Sequence of chain 4.H:
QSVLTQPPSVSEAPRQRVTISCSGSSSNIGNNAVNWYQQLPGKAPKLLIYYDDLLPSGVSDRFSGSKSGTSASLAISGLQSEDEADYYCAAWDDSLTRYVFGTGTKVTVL

A small-molecule ligand and the protein it binds are described below.
Small molecule (SMILES): CC(=O)N[C@H]1[C@H](O[C@H]2[C@H](O)[C@@H](NC(C)=O)CO[C@@H]2CO)O[C@H](CO)[C@@H](O)[C@@H]1O

Binding-site contacts:
Ligand atom O5 contacts residue LEU96 of chain 4.H at 4.5 Å.
Ligand atom O7 contacts residue HIS148 of chain 4.C at 4.0 Å.
Ligand atom N2 contacts residue SER95 of chain 4.H at 2.6 Å (h-bond).
Ligand atom C2 contacts residue MET151 of chain 4.C at 4.1 Å (hydrophobic).
Ligand atom O7 contacts residue MET151 of chain 4.C at 3.3 Å.
Ligand atom O7 contacts residue ASN154 of chain 4.C at 2.9 Å (h-bond).
Ligand atom C2 contacts residue ASN154 of chain 4.C at 4.0 Å.
Ligand atom O5 contacts residue MET151 of chain 4.C at 3.8 Å.
Ligand atom C7 contacts residue GLY150 of chain 4.C at 3.7 Å.
Ligand atom C8 contacts residue ASN154 of chain 4.C at 4.2 Å.
Ligand atom N2 contacts residue LEU96 of chain 4.H at 3.6 Å.
Ligand atom O4 contacts residue LEU96 of chain 4.H at 3.2 Å.
Ligand atom C7 contacts residue ASN154 of chain 4.C at 3.4 Å.
Ligand atom C3 contacts residue SER95 of chain 4.H at 3.2 Å.
Ligand atom C7 contacts residue MET151 of chain 4.C at 4.3 Å (hydrophobic).
Ligand atom C1 contacts residue LEU96 of chain 4.H at 3.9 Å (hydrophobic).
Ligand atom O7 contacts residue GLY150 of chain 4.C at 2.8 Å (h-bond).
Ligand atom C2 contacts residue SER95 of chain 4.H at 3.4 Å.
Ligand atom O3 contacts residue SER95 of chain 4.H at 3.2 Å (h-bond).
Ligand atom C7 contacts residue SER95 of chain 4.H at 3.5 Å.
Ligand atom C4 contacts residue LEU96 of chain 4.H at 4.3 Å (hydrophobic).
Ligand atom C1 contacts residue ASN154 of chain 4.C at 3.1 Å.
Ligand atom C1 contacts residue MET151 of chain 4.C at 3.6 Å (hydrophobic).
Ligand atom O3 contacts residue LEU96 of chain 4.H at 4.1 Å.
Ligand atom C8 contacts residue ASP94 of chain 4.H at 3.5 Å.
Ligand atom C1 contacts residue SER95 of chain 4.H at 3.6 Å.
Ligand atom N2 contacts residue ASN154 of chain 4.C at 3.9 Å.
Ligand atom C8 contacts residue SER95 of chain 4.H at 3.5 Å.
Ligand atom O5 contacts residue ASN154 of chain 4.C at 4.0 Å.
Ligand atom C2 contacts residue LEU96 of chain 4.H at 3.6 Å (hydrophobic).
Ligand atom C8 contacts residue GLY150 of chain 4.C at 3.8 Å.
Ligand atom C3 contacts residue LEU96 of chain 4.H at 4.2 Å (hydrophobic).

Sequence of chain 4.C:
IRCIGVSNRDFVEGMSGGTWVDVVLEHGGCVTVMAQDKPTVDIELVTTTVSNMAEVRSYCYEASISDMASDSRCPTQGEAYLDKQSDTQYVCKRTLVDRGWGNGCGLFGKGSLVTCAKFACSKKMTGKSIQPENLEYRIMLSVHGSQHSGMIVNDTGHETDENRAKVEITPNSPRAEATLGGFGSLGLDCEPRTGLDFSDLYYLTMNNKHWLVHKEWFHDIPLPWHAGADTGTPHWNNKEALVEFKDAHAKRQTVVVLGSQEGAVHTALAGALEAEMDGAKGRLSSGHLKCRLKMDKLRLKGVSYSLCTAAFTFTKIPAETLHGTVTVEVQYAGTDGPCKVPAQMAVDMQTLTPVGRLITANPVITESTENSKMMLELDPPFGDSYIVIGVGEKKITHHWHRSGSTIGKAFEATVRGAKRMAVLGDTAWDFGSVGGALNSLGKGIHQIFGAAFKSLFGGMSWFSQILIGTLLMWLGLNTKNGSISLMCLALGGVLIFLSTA